Binding-site contacts:
Ligand atom O6 contacts residue ASN137 of chain 1.B at 4.0 Å.
Ligand atom N2 contacts residue ASN149 of chain 1.B at 3.2 Å (h-bond).
Ligand atom O7 contacts residue ASN149 of chain 1.B at 3.9 Å.
Ligand atom O5 contacts residue ASN137 of chain 1.B at 3.5 Å.
Ligand atom O5 contacts residue ASN149 of chain 1.B at 2.1 Å (h-bond).
Ligand atom C7 contacts residue ASN149 of chain 1.B at 3.8 Å.
Ligand atom C4 contacts residue ASN149 of chain 1.B at 4.1 Å.
Ligand atom C5 contacts residue ASN137 of chain 1.B at 4.3 Å.
Ligand atom C3 contacts residue ASN149 of chain 1.B at 3.9 Å.
Ligand atom C1 contacts residue ASN149 of chain 1.B at 1.5 Å.
Ligand atom C5 contacts residue ASN149 of chain 1.B at 3.5 Å.
Ligand atom C1 contacts residue ASN137 of chain 1.B at 4.4 Å.
Ligand atom C6 contacts residue ASN149 of chain 1.B at 4.4 Å.
Ligand atom C6 contacts residue ASN137 of chain 1.B at 3.9 Å.
Ligand atom C2 contacts residue ASN149 of chain 1.B at 2.6 Å.

The protein below binds the small molecule below.
Small molecule (SMILES): CC(=O)N[C@@H]1[C@@H](O)[C@H](O)[C@@H](CO)O[C@H]1O

Sequence of chain 1.B:
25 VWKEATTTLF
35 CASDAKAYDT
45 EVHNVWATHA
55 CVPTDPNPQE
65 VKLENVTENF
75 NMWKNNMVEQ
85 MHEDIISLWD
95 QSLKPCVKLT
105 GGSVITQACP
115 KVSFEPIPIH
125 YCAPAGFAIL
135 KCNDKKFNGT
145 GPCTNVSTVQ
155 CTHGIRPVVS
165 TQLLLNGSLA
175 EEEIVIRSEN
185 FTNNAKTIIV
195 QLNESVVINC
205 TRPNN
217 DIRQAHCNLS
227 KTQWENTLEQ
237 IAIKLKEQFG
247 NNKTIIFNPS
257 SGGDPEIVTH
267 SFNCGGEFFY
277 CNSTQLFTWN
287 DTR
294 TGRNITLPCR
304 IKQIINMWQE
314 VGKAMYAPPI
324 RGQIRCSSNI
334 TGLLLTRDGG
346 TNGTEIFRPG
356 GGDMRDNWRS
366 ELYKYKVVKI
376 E